A protein and the small-molecule ligand that binds it are described below.
Small molecule (SMILES): OC[C@H]1O[C@H](O)[C@@H](O)[C@@H](O)[C@@H]1O

Sequence of chain 3.A:
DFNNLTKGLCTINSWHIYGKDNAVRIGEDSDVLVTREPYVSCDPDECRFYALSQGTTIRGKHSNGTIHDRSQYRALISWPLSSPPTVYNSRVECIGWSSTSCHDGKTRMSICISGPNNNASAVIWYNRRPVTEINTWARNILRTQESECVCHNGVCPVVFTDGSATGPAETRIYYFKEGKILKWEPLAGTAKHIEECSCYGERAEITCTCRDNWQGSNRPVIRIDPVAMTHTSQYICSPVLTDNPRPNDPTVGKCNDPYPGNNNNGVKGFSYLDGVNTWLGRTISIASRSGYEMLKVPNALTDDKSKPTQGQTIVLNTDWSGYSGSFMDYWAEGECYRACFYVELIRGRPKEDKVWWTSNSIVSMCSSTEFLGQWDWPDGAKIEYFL

Binding-site contacts:
Ligand atom C5 contacts residue BMA3 of chain 1.B at 3.2 Å.
Ligand atom O4 contacts residue THR309 of chain 3.A at 3.6 Å (h-bond).
Ligand atom C6 contacts residue THR309 of chain 3.A at 4.1 Å.
Ligand atom C3 contacts residue THR309 of chain 3.A at 4.5 Å.
Ligand atom O3 contacts residue BMA3 of chain 1.B at 4.2 Å.
Ligand atom C4 contacts residue BMA3 of chain 1.B at 3.7 Å.
Ligand atom C3 contacts residue BMA3 of chain 1.B at 3.1 Å.
Ligand atom O6 contacts residue PRO308 of chain 3.A at 4.1 Å.
Ligand atom C6 contacts residue PRO308 of chain 3.A at 4.0 Å (hydrophobic).
Ligand atom O4 contacts residue BMA3 of chain 1.B at 4.2 Å.
Ligand atom O5 contacts residue BMA3 of chain 1.B at 3.5 Å (h-bond).
Ligand atom C2 contacts residue BMA3 of chain 1.B at 3.4 Å.
Ligand atom C4 contacts residue THR309 of chain 3.A at 4.2 Å.
Ligand atom C6 contacts residue BMA3 of chain 1.B at 4.5 Å.
Ligand atom C1 contacts residue BMA3 of chain 1.B at 3.1 Å.
Ligand atom C5 contacts residue THR309 of chain 3.A at 4.0 Å.